Binding-site contacts:
Ligand atom C3 contacts residue VAL271 of chain 1.A at 3.8 Å (hydrophobic).
Ligand atom N6 contacts residue TRP291 of chain 1.A at 3.0 Å (h-bond).
Ligand atom N1 contacts residue GLU296 of chain 1.A at 2.5 Å (salt-bridge).
Ligand atom C5' contacts residue TYR292 of chain 1.A at 4.1 Å (hydrophobic).
Ligand atom C7 contacts residue GLU296 of chain 1.A at 3.6 Å.
Ligand atom N6 contacts residue GLU296 of chain 1.A at 2.6 Å (salt-bridge).
Ligand atom C4' contacts residue VAL271 of chain 1.A at 3.7 Å (hydrophobic).
Ligand atom C5 contacts residue PRO269 of chain 1.A at 4.0 Å (hydrophobic).
Ligand atom C3 contacts residue HEM1 of chain 1.D at 4.1 Å.
Ligand atom N8 contacts residue HEM1 of chain 1.D at 2.7 Å (h-bond).
Ligand atom N1' contacts residue TYR292 of chain 1.A at 4.1 Å.
Ligand atom C6 contacts residue PRO269 of chain 1.A at 3.9 Å (hydrophobic).
Ligand atom N1 contacts residue HEM1 of chain 1.D at 3.9 Å.
Ligand atom C9 contacts residue HEM1 of chain 1.D at 3.7 Å.
Ligand atom C5' contacts residue PRO269 of chain 1.A at 4.2 Å (hydrophobic).
Ligand atom C4' contacts residue GLU296 of chain 1.A at 4.1 Å.
Ligand atom C5 contacts residue TRP291 of chain 1.A at 4.0 Å (hydrophobic).
Ligand atom C7 contacts residue HEM1 of chain 1.D at 3.4 Å.
Ligand atom C3' contacts residue HEM1 of chain 1.D at 3.5 Å.
Ligand atom C5' contacts residue GLN182 of chain 1.A at 4.0 Å.
Ligand atom C5 contacts residue HEM1 of chain 1.D at 3.3 Å.
Ligand atom N6 contacts residue HEM1 of chain 1.D at 3.6 Å.
Ligand atom C5' contacts residue GLU296 of chain 1.A at 3.4 Å.
Ligand atom C10 contacts residue HEM1 of chain 1.D at 3.0 Å.
Ligand atom C2 contacts residue GLU296 of chain 1.A at 3.4 Å.
Ligand atom C3' contacts residue GLN182 of chain 1.A at 3.9 Å.
Ligand atom N11 contacts residue HEM1 of chain 1.D at 3.7 Å.
Ligand atom C2' contacts residue GLU296 of chain 1.A at 4.0 Å.
Ligand atom N6 contacts residue TYR292 of chain 1.A at 3.5 Å.
Ligand atom N1 contacts residue PRO269 of chain 1.A at 4.2 Å.
Ligand atom C6 contacts residue GLU296 of chain 1.A at 3.2 Å.
Ligand atom C6 contacts residue TRP291 of chain 1.A at 3.9 Å (hydrophobic).
Ligand atom N6 contacts residue MET293 of chain 1.A at 4.0 Å.
Ligand atom C6 contacts residue HEM1 of chain 1.D at 3.7 Å.
Ligand atom C2' contacts residue HEM1 of chain 1.D at 3.2 Å.
Ligand atom C4 contacts residue HEM1 of chain 1.D at 3.7 Å.
Ligand atom C2 contacts residue HEM1 of chain 1.D at 4.1 Å.
Ligand atom C7 contacts residue VAL271 of chain 1.A at 3.9 Å (hydrophobic).
Ligand atom N1' contacts residue GLU296 of chain 1.A at 3.0 Å (salt-bridge).
Ligand atom N6 contacts residue PRO269 of chain 1.A at 4.0 Å.

The small molecule below binds the protein below.
Small molecule (SMILES): NCCN[C@@H]1CNC[C@@H]1Cc1cccc(N)n1

Sequence of chain 1.A:
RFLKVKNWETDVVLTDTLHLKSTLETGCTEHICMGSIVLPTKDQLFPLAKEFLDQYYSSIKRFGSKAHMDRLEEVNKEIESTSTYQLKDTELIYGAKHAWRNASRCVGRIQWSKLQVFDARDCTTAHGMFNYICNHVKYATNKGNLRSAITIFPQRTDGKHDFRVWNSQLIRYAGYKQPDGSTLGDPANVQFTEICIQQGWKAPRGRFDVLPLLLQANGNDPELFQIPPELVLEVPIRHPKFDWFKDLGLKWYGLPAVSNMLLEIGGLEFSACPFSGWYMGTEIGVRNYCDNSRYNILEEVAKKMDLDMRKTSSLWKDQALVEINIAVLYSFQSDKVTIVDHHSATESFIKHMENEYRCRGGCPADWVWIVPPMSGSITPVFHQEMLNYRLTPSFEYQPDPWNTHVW